The small molecule below binds the protein below.
Small molecule (SMILES): CC(=O)N[C@H]1[C@H](O[C@H]2[C@H](O)[C@@H](NC(C)=O)CO[C@@H]2CO)O[C@H](CO)[C@@H](O[C@@H]2O[C@H](CO)[C@@H](O)[C@H](O)[C@@H]2O)[C@@H]1O

Sequence of chain 1.A:
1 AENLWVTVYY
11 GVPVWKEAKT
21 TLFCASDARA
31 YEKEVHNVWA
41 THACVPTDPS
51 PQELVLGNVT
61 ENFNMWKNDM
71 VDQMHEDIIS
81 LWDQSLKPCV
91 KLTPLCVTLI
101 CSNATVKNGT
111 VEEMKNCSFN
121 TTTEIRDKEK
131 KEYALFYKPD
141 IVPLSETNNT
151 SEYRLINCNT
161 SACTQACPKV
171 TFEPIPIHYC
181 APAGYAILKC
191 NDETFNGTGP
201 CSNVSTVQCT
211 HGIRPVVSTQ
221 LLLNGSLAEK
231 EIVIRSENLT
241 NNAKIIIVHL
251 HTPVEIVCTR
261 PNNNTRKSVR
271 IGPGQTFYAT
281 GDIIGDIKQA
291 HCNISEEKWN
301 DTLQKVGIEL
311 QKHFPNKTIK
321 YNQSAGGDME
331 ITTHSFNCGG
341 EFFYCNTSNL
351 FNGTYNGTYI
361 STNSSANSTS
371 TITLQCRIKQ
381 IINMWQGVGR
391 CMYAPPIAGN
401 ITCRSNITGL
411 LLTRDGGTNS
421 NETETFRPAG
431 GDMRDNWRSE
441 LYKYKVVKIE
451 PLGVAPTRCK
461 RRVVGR

Binding-site contacts:
Ligand atom C5 contacts residue TYR133 of chain 1.A at 3.5 Å (hydrophobic).
Ligand atom O5 contacts residue SER102 of chain 1.A at 4.4 Å.
Ligand atom C8 contacts residue ASP282 of chain 1.A at 4.3 Å.
Ligand atom O6 contacts residue SER118 of chain 1.A at 4.0 Å.
Ligand atom O7 contacts residue LEU135 of chain 1.A at 3.9 Å.
Ligand atom C2 contacts residue TYR133 of chain 1.A at 4.4 Å (hydrophobic).
Ligand atom C7 contacts residue ASN116 of chain 1.A at 3.7 Å.
Ligand atom C8 contacts residue LEU135 of chain 1.A at 4.1 Å (hydrophobic).
Ligand atom C1 contacts residue TYR133 of chain 1.A at 3.6 Å (hydrophobic).
Ligand atom N2 contacts residue ASN103 of chain 1.A at 3.9 Å.
Ligand atom C2 contacts residue THR105 of chain 1.A at 3.9 Å.
Ligand atom O7 contacts residue ASN116 of chain 1.A at 3.9 Å.
Ligand atom C8 contacts residue ALA104 of chain 1.A at 4.5 Å (hydrophobic).
Ligand atom C1 contacts residue ASN116 of chain 1.A at 1.4 Å.
Ligand atom C8 contacts residue VAL106 of chain 1.A at 4.3 Å (hydrophobic).
Ligand atom C1 contacts residue ASN103 of chain 1.A at 4.1 Å.
Ligand atom C7 contacts residue LEU135 of chain 1.A at 4.1 Å (hydrophobic).
Ligand atom N2 contacts residue THR105 of chain 1.A at 2.9 Å (h-bond).
Ligand atom C4 contacts residue ASN116 of chain 1.A at 4.2 Å.
Ligand atom C4 contacts residue TYR133 of chain 1.A at 4.1 Å (hydrophobic).
Ligand atom O7 contacts residue TYR133 of chain 1.A at 2.9 Å (h-bond).
Ligand atom C1 contacts residue LEU135 of chain 1.A at 4.4 Å (hydrophobic).
Ligand atom O5 contacts residue TYR133 of chain 1.A at 3.8 Å.
Ligand atom C2 contacts residue ASN103 of chain 1.A at 4.1 Å.
Ligand atom C7 contacts residue TYR133 of chain 1.A at 4.0 Å (hydrophobic).
Ligand atom O4 contacts residue TYR133 of chain 1.A at 3.6 Å.
Ligand atom N2 contacts residue ASN116 of chain 1.A at 3.0 Å (h-bond).
Ligand atom C2 contacts residue ASN116 of chain 1.A at 2.5 Å.
Ligand atom C3 contacts residue TYR133 of chain 1.A at 3.8 Å (hydrophobic).
Ligand atom C8 contacts residue TYR133 of chain 1.A at 4.2 Å (hydrophobic).
Ligand atom O5 contacts residue ASN116 of chain 1.A at 2.3 Å (h-bond).
Ligand atom C7 contacts residue THR105 of chain 1.A at 3.6 Å.
Ligand atom C5 contacts residue ASN116 of chain 1.A at 3.6 Å.
Ligand atom C6 contacts residue TYR133 of chain 1.A at 3.4 Å (hydrophobic).
Ligand atom C6 contacts residue SER118 of chain 1.A at 3.7 Å.
Ligand atom C3 contacts residue ASN116 of chain 1.A at 3.9 Å.
Ligand atom O3 contacts residue THR105 of chain 1.A at 4.0 Å.
Ligand atom C8 contacts residue THR105 of chain 1.A at 3.4 Å.